Binding-site contacts:
Ligand atom OE contacts residue TRP27 of chain 1.B at 3.9 Å.
Ligand atom CG contacts residue ILE53 of chain 1.B at 3.9 Å (hydrophobic).
Ligand atom C contacts residue TYR81 of chain 1.B at 3.3 Å (hydrophobic).
Ligand atom N contacts residue SER84 of chain 1.B at 3.9 Å.
Ligand atom CG contacts residue CYS60 of chain 1.B at 3.6 Å (hydrophobic).
Ligand atom C contacts residue GLU91 of chain 1.B at 4.1 Å.
Ligand atom O contacts residue GLY58 of chain 1.B at 3.5 Å.
Ligand atom OE contacts residue SER84 of chain 1.B at 3.7 Å.
Ligand atom S contacts residue ASP109 of chain 1.B at 4.1 Å.
Ligand atom S contacts residue ASP107 of chain 1.B at 3.4 Å (salt-bridge).
Ligand atom CA contacts residue CYS60 of chain 1.B at 3.4 Å (hydrophobic).
Ligand atom CB contacts residue CYS60 of chain 1.B at 3.7 Å (hydrophobic).
Ligand atom N contacts residue GLU91 of chain 1.B at 2.6 Å (salt-bridge).
Ligand atom S contacts residue GLU91 of chain 1.B at 4.0 Å.
Ligand atom OXT contacts residue GLU91 of chain 1.B at 3.8 Å.
Ligand atom S contacts residue TYR31 of chain 1.B at 4.1 Å.
Ligand atom OXT contacts residue GLY58 of chain 1.B at 4.0 Å.
Ligand atom CE contacts residue SER84 of chain 1.B at 3.1 Å.
Ligand atom CA contacts residue GLU91 of chain 1.B at 3.1 Å.
Ligand atom CG contacts residue ASP107 of chain 1.B at 3.4 Å.
Ligand atom OE contacts residue ASP107 of chain 1.B at 2.4 Å (salt-bridge).
Ligand atom CE contacts residue TRP27 of chain 1.B at 3.6 Å (hydrophobic).
Ligand atom CB contacts residue SER84 of chain 1.B at 3.4 Å.
Ligand atom OXT contacts residue LEU59 of chain 1.B at 3.3 Å (h-bond).
Ligand atom O contacts residue TYR81 of chain 1.B at 3.9 Å.
Ligand atom N contacts residue ALA83 of chain 1.B at 4.1 Å.
Ligand atom O contacts residue ASP57 of chain 1.B at 3.7 Å.
Ligand atom CG contacts residue TYR31 of chain 1.B at 3.5 Å (hydrophobic).
Ligand atom N contacts residue TYR81 of chain 1.B at 3.9 Å.
Ligand atom CE contacts residue TYR31 of chain 1.B at 3.0 Å (hydrophobic).
Ligand atom CE contacts residue THR48 of chain 1.B at 3.1 Å.
Ligand atom C contacts residue CYS60 of chain 1.B at 3.7 Å (hydrophobic).
Ligand atom OE contacts residue GLU91 of chain 1.B at 3.1 Å (salt-bridge).
Ligand atom S contacts residue SER84 of chain 1.B at 2.3 Å (h-bond).
Ligand atom O contacts residue CYS60 of chain 1.B at 2.9 Å (h-bond).
Ligand atom OXT contacts residue TYR81 of chain 1.B at 2.5 Å.
Ligand atom OE contacts residue ASP109 of chain 1.B at 2.7 Å (salt-bridge).
Ligand atom C contacts residue LEU59 of chain 1.B at 3.6 Å (hydrophobic).
Ligand atom CG contacts residue SER84 of chain 1.B at 3.2 Å.
Ligand atom O contacts residue LEU59 of chain 1.B at 3.3 Å (h-bond).

Sequence of chain 1.B:
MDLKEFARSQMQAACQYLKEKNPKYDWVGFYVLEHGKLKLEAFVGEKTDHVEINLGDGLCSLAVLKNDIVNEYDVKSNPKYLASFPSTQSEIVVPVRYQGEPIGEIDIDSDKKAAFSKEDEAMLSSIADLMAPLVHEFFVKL

The small molecule below binds the protein below.
Small molecule (SMILES): C[S@@](=O)CC[C@H](N)C(=O)O